Sequence of chain 2.A:
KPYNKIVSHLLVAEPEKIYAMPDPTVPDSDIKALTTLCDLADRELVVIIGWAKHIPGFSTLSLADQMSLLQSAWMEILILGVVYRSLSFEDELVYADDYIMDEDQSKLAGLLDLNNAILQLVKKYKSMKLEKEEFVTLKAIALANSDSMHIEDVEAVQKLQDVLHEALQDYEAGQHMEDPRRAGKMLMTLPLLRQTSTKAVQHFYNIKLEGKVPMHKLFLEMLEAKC

This small molecule binds to this protein.
Small molecule (SMILES): Oc1ccc(C2(c3ccc(O)cc3)CCCCC2)cc1

Binding-site contacts:
Ligand atom C16 contacts residue ILE134 of chain 2.A at 3.6 Å (hydrophobic).
Ligand atom C12 contacts residue LEU94 of chain 2.A at 3.4 Å (hydrophobic).
Ligand atom C16 contacts residue TYR111 of chain 2.A at 3.4 Å (hydrophobic).
Ligand atom C10 contacts residue LEU56 of chain 2.A at 4.0 Å (hydrophobic).
Ligand atom C13 contacts residue TYR111 of chain 2.A at 3.8 Å (hydrophobic).
Ligand atom C11 contacts residue TYR111 of chain 2.A at 4.0 Å (hydrophobic).
Ligand atom C13 contacts residue LEU94 of chain 2.A at 4.0 Å (hydrophobic).
Ligand atom C14 contacts residue MET91 of chain 2.A at 4.0 Å (hydrophobic).
Ligand atom C17 contacts residue TYR111 of chain 2.A at 2.9 Å (hydrophobic).
Ligand atom C1 contacts residue PHE235 of chain 2.A at 3.9 Å (hydrophobic).
Ligand atom C9 contacts residue ALA57 of chain 2.A at 3.8 Å (hydrophobic).
Ligand atom C12 contacts residue TYR111 of chain 2.A at 4.0 Å (hydrophobic).
Ligand atom C2 contacts residue CYS54 of chain 2.A at 3.9 Å (hydrophobic).
Ligand atom O1 contacts residue ARG101 of chain 2.A at 2.9 Å (salt-bridge).
Ligand atom C6 contacts residue TYR111 of chain 2.A at 4.0 Å (hydrophobic).
Ligand atom C4 contacts residue LEU53 of chain 2.A at 3.4 Å (hydrophobic).
Ligand atom C3 contacts residue PHE220 of chain 2.A at 3.3 Å (hydrophobic).
Ligand atom C10 contacts residue GLU60 of chain 2.A at 3.2 Å.
Ligand atom C17 contacts residue ASN131 of chain 2.A at 3.7 Å.
Ligand atom C12 contacts residue VAL98 of chain 2.A at 4.0 Å (hydrophobic).
Ligand atom C9 contacts residue LEU53 of chain 2.A at 3.9 Å (hydrophobic).
Ligand atom O2 contacts residue ILE134 of chain 2.A at 3.2 Å.
Ligand atom O1 contacts residue LEU94 of chain 2.A at 3.6 Å (h-bond).
Ligand atom O2 contacts residue ASN131 of chain 2.A at 2.9 Å (h-bond).
Ligand atom C2 contacts residue PHE235 of chain 2.A at 3.5 Å (hydrophobic).
Ligand atom C1 contacts residue MET91 of chain 2.A at 3.7 Å (hydrophobic).
Ligand atom O1 contacts residue GLU60 of chain 2.A at 2.5 Å (salt-bridge).
Ligand atom C3 contacts residue LEU53 of chain 2.A at 3.8 Å (hydrophobic).
Ligand atom O2 contacts residue LEU130 of chain 2.A at 3.1 Å.
Ligand atom C8 contacts residue LEU94 of chain 2.A at 4.0 Å (hydrophobic).
Ligand atom C11 contacts residue LEU94 of chain 2.A at 3.9 Å (hydrophobic).
Ligand atom C11 contacts residue GLU60 of chain 2.A at 3.2 Å.
Ligand atom C15 contacts residue ILE134 of chain 2.A at 3.8 Å (hydrophobic).
Ligand atom O2 contacts residue TYR111 of chain 2.A at 3.6 Å.
Ligand atom C8 contacts residue MET91 of chain 2.A at 3.9 Å (hydrophobic).
Ligand atom C15 contacts residue ALA216 of chain 2.A at 4.0 Å (hydrophobic).
Ligand atom C18 contacts residue TYR111 of chain 2.A at 3.4 Å (hydrophobic).
Ligand atom C2 contacts residue PHE220 of chain 2.A at 3.8 Å (hydrophobic).
Ligand atom C1 contacts residue PHE220 of chain 2.A at 4.0 Å (hydrophobic).
Ligand atom C16 contacts residue ASN131 of chain 2.A at 3.7 Å.